Binding-site contacts:
Ligand atom C8 contacts residue GLY22 of chain 1.B at 3.6 Å.
Ligand atom PB contacts residue MG1 of chain 1.K at 3.2 Å.
Ligand atom PG contacts residue MG1 of chain 1.K at 3.1 Å.
Ligand atom O1A contacts residue CYS25 of chain 1.B at 2.9 Å (h-bond).
Ligand atom O3A contacts residue GLY22 of chain 1.B at 3.2 Å (h-bond).
Ligand atom O3G contacts residue ALA19 of chain 1.B at 3.4 Å.
Ligand atom O2B contacts residue MG1 of chain 1.K at 2.1 Å.
Ligand atom N2 contacts residue ASP126 of chain 1.B at 2.8 Å (salt-bridge).
Ligand atom O6 contacts residue SER153 of chain 1.B at 3.6 Å.
Ligand atom O2' contacts residue PHE35 of chain 1.B at 3.4 Å.
Ligand atom O1G contacts residue HIS41 of chain 1.B at 2.6 Å (h-bond).
Ligand atom O1B contacts residue GLY20 of chain 1.B at 3.6 Å (h-bond).
Ligand atom O5' contacts residue GLY22 of chain 1.B at 3.7 Å.
Ligand atom O1G contacts residue ALA19 of chain 1.B at 3.6 Å.
Ligand atom N2 contacts residue LEU127 of chain 1.B at 3.5 Å.
Ligand atom O2A contacts residue SER39 of chain 1.B at 2.7 Å (h-bond).
Ligand atom O3G contacts residue GLY68 of chain 1.B at 2.8 Å (h-bond).
Ligand atom O1A contacts residue GLY22 of chain 1.B at 3.3 Å.
Ligand atom N3B contacts residue MG1 of chain 1.K at 3.4 Å.
Ligand atom C6 contacts residue ASP126 of chain 1.B at 3.6 Å.
Ligand atom O2G contacts residue MG1 of chain 1.K at 2.0 Å.
Ligand atom N3B contacts residue GLY20 of chain 1.B at 3.0 Å (h-bond).
Ligand atom O6 contacts residue LYS124 of chain 1.B at 3.4 Å.
Ligand atom O1B contacts residue GLY22 of chain 1.B at 3.0 Å (h-bond).
Ligand atom N7 contacts residue ASN123 of chain 1.B at 3.1 Å (h-bond).
Ligand atom O6 contacts residue LEU155 of chain 1.B at 3.5 Å (h-bond).
Ligand atom O4' contacts residue LYS124 of chain 1.B at 3.3 Å (salt-bridge).
Ligand atom O1B contacts residue LYS23 of chain 1.B at 2.8 Å (salt-bridge).
Ligand atom O1B contacts residue THR21 of chain 1.B at 3.2 Å (h-bond).
Ligand atom N1 contacts residue ASP126 of chain 1.B at 2.8 Å (salt-bridge).
Ligand atom PB contacts residue LYS23 of chain 1.B at 3.6 Å.
Ligand atom O2B contacts residue SER24 of chain 1.B at 3.0 Å (h-bond).
Ligand atom O3G contacts residue LYS23 of chain 1.B at 2.7 Å (salt-bridge).
Ligand atom O6 contacts residue ASP126 of chain 1.B at 3.4 Å (salt-bridge).
Ligand atom O1A contacts residue SER24 of chain 1.B at 3.2 Å (h-bond).
Ligand atom O6 contacts residue ASN123 of chain 1.B at 3.5 Å (h-bond).
Ligand atom O2B contacts residue LYS23 of chain 1.B at 3.6 Å (salt-bridge).
Ligand atom O6 contacts residue ALA154 of chain 1.B at 2.8 Å (h-bond).
Ligand atom O2' contacts residue LYS36 of chain 1.B at 3.5 Å (salt-bridge).
Ligand atom O2G contacts residue THR42 of chain 1.B at 2.8 Å (h-bond).

The protein below binds the small molecule below.
Small molecule (SMILES): Nc1nc2c(ncn2[C@@H]2O[C@H](CO[P](=O)(O)O[P](=O)(O)NP(=O)(O)O)[C@@H](O)[C@H]2O)c(=O)[nH]1

Sequence of chain 1.B:
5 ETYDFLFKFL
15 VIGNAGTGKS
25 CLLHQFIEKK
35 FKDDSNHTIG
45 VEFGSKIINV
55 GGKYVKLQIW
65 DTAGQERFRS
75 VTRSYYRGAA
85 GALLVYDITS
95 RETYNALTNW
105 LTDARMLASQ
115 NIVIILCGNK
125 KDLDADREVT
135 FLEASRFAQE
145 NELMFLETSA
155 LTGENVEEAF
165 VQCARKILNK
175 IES